This small molecule binds to this protein.
Small molecule (SMILES): CC(=O)N[C@@H]1[C@@H](O)[C@H](O)[C@@H](CO)O[C@H]1O

Sequence of chain 1.B:
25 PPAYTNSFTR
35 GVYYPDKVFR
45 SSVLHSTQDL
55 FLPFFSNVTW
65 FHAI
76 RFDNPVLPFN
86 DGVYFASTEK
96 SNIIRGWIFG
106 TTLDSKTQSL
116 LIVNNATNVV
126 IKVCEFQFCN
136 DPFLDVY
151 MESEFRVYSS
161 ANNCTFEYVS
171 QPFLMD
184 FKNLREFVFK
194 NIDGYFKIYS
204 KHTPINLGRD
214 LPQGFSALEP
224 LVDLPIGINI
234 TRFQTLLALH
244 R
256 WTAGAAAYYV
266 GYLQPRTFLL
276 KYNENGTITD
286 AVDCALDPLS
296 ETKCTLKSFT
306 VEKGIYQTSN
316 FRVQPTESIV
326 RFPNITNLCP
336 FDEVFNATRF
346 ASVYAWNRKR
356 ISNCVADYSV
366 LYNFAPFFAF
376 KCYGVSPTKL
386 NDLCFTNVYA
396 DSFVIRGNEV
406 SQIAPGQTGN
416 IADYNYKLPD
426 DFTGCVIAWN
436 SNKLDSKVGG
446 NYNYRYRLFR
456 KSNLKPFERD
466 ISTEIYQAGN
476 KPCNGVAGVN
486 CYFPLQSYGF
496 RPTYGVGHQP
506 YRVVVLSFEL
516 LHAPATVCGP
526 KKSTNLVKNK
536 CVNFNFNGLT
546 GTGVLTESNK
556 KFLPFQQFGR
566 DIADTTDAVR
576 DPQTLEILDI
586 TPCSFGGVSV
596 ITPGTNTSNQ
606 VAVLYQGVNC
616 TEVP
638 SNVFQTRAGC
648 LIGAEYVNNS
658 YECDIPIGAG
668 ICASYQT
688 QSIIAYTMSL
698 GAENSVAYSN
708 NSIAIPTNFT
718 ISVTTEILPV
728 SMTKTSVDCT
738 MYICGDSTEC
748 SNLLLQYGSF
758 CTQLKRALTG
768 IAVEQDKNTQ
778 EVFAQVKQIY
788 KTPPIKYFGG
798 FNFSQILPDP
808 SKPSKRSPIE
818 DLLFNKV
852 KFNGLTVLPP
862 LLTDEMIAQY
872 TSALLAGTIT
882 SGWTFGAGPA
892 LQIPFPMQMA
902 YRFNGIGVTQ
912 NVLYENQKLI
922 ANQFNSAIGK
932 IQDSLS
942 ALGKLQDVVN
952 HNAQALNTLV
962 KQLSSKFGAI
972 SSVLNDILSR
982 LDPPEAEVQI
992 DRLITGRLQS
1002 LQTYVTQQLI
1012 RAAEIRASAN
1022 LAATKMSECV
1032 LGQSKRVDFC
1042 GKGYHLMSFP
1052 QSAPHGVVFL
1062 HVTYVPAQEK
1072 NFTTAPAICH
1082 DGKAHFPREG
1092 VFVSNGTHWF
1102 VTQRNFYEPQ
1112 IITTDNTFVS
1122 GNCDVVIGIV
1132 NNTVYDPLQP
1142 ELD

Binding-site contacts:
Ligand atom C4 contacts residue ASN280 of chain 1.B at 4.3 Å.
Ligand atom O5 contacts residue ASN280 of chain 1.B at 2.4 Å (h-bond).
Ligand atom C3 contacts residue ASN280 of chain 1.B at 3.8 Å.
Ligand atom C7 contacts residue ASN280 of chain 1.B at 3.7 Å.
Ligand atom C5 contacts residue ASN280 of chain 1.B at 3.7 Å.
Ligand atom N2 contacts residue ASN280 of chain 1.B at 2.9 Å (h-bond).
Ligand atom C2 contacts residue ASN280 of chain 1.B at 2.5 Å.
Ligand atom O7 contacts residue ASN280 of chain 1.B at 3.9 Å.
Ligand atom C1 contacts residue ASN280 of chain 1.B at 1.4 Å.
Ligand atom C6 contacts residue GLU279 of chain 1.B at 4.4 Å.